Binding-site contacts:
Ligand atom C6 contacts residue TYR36 of chain 1.C at 4.2 Å (hydrophobic).
Ligand atom C10 contacts residue MET2 of chain 1.C at 3.4 Å (hydrophobic).
Ligand atom C12 contacts residue SER63 of chain 1.C at 4.2 Å.
Ligand atom C7 contacts residue ILE64 of chain 1.C at 4.4 Å (hydrophobic).
Ligand atom C2 contacts residue TYR36 of chain 1.C at 3.5 Å (hydrophobic).
Ligand atom C7 contacts residue TYR95 of chain 1.A at 4.2 Å (hydrophobic).
Ligand atom C9 contacts residue TYR95 of chain 1.A at 3.5 Å (hydrophobic).
Ligand atom C5 contacts residue PRO1 of chain 1.C at 2.4 Å (hydrophobic).
Ligand atom C11 contacts residue HIS62 of chain 1.C at 3.9 Å.
Ligand atom N1 contacts residue TYR36 of chain 1.C at 4.0 Å.
Ligand atom C2 contacts residue PRO1 of chain 1.C at 3.5 Å (hydrophobic).
Ligand atom C10 contacts residue TYR95 of chain 1.A at 4.2 Å (hydrophobic).
Ligand atom C5 contacts residue TYR36 of chain 1.C at 4.3 Å (hydrophobic).
Ligand atom N1 contacts residue TYR95 of chain 1.A at 4.2 Å.
Ligand atom C9 contacts residue PHE113 of chain 1.C at 4.1 Å (hydrophobic).
Ligand atom C5 contacts residue HIS62 of chain 1.C at 3.8 Å.
Ligand atom C11 contacts residue ASN97 of chain 1.A at 3.9 Å.
Ligand atom C4 contacts residue MET2 of chain 1.C at 4.1 Å (hydrophobic).
Ligand atom C8 contacts residue VAL106 of chain 1.C at 4.3 Å (hydrophobic).
Ligand atom N3 contacts residue TYR36 of chain 1.C at 4.0 Å.
Ligand atom C12 contacts residue MET2 of chain 1.C at 4.3 Å (hydrophobic).
Ligand atom C2 contacts residue LYS32 of chain 1.C at 4.3 Å.
Ligand atom C4 contacts residue PRO1 of chain 1.C at 1.4 Å (hydrophobic).
Ligand atom C10 contacts residue VAL106 of chain 1.C at 3.4 Å (hydrophobic).
Ligand atom C8 contacts residue TYR95 of chain 1.A at 3.4 Å (hydrophobic).
Ligand atom C8 contacts residue PHE113 of chain 1.C at 4.2 Å (hydrophobic).
Ligand atom C11 contacts residue VAL106 of chain 1.C at 4.4 Å (hydrophobic).
Ligand atom C4 contacts residue TYR36 of chain 1.C at 4.2 Å (hydrophobic).
Ligand atom C6 contacts residue PRO1 of chain 1.C at 3.6 Å (hydrophobic).
Ligand atom C11 contacts residue MET2 of chain 1.C at 3.5 Å (hydrophobic).
Ligand atom N3 contacts residue PRO1 of chain 1.C at 2.3 Å (h-bond).
Ligand atom C12 contacts residue ILE64 of chain 1.C at 4.3 Å (hydrophobic).
Ligand atom C8 contacts residue ILE64 of chain 1.C at 4.3 Å (hydrophobic).
Ligand atom C5 contacts residue MET2 of chain 1.C at 3.5 Å (hydrophobic).
Ligand atom C12 contacts residue HIS62 of chain 1.C at 3.5 Å.
Ligand atom N3 contacts residue LYS32 of chain 1.C at 3.7 Å.
Ligand atom C9 contacts residue MET2 of chain 1.C at 4.2 Å (hydrophobic).
Ligand atom C10 contacts residue ASN97 of chain 1.A at 3.5 Å.
Ligand atom N1 contacts residue PRO1 of chain 1.C at 4.1 Å.
Ligand atom C9 contacts residue VAL106 of chain 1.C at 3.2 Å (hydrophobic).

A small-molecule ligand and the protein it binds are described below.
Small molecule (SMILES): c1ccc(-c2ccncn2)cc1

Sequence of chain 1.A:
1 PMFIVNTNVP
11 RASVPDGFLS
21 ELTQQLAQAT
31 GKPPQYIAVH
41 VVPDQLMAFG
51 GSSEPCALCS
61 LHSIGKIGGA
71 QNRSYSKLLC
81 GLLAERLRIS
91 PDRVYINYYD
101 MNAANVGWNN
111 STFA

Sequence of chain 1.C:
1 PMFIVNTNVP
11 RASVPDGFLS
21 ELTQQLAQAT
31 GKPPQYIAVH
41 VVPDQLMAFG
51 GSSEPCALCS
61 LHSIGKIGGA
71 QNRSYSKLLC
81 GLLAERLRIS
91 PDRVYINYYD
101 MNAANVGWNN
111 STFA